Binding-site contacts:
Ligand atom O2 contacts residue ASP214 of chain 1.C at 3.3 Å (salt-bridge).
Ligand atom O6 contacts residue LYS189 of chain 1.C at 2.6 Å (salt-bridge).
Ligand atom O2 contacts residue MG1 of chain 1.L at 2.2 Å.
Ligand atom O6 contacts residue LYS187 of chain 1.C at 3.2 Å (salt-bridge).
Ligand atom O1P contacts residue GLY415 of chain 1.C at 2.8 Å (h-bond).
Ligand atom O1P contacts residue THR74 of chain 1.D at 2.7 Å (h-bond).
Ligand atom C2 contacts residue LYS187 of chain 1.C at 3.5 Å.
Ligand atom O4P contacts residue ARG309 of chain 1.C at 3.0 Å (salt-bridge).
Ligand atom O3P contacts residue GLY391 of chain 1.C at 2.7 Å (h-bond).
Ligand atom C contacts residue ASN132 of chain 1.D at 3.3 Å.
Ligand atom C contacts residue LYS187 of chain 1.C at 3.3 Å.
Ligand atom C3 contacts residue MG1 of chain 1.L at 2.9 Å.
Ligand atom O4 contacts residue GLY390 of chain 1.C at 3.0 Å (h-bond).
Ligand atom C5 contacts residue ASN132 of chain 1.D at 3.6 Å.
Ligand atom O6 contacts residue ASN132 of chain 1.D at 3.0 Å (h-bond).
Ligand atom C3 contacts residue KCX212 of chain 1.C at 3.1 Å.
Ligand atom O3 contacts residue KCX212 of chain 1.C at 3.0 Å (h-bond).
Ligand atom O3 contacts residue GLU215 of chain 1.C at 2.9 Å (salt-bridge).
Ligand atom O6 contacts residue MG1 of chain 1.L at 2.2 Å.
Ligand atom C contacts residue MG1 of chain 1.L at 2.8 Å.
Ligand atom O3P contacts residue THR74 of chain 1.D at 3.5 Å (h-bond).
Ligand atom O3 contacts residue MG1 of chain 1.L at 2.1 Å.
Ligand atom O6P contacts residue ARG309 of chain 1.C at 2.9 Å (salt-bridge).
Ligand atom O2P contacts residue GLY414 of chain 1.C at 2.7 Å (h-bond).
Ligand atom O7 contacts residue GLU69 of chain 1.D at 3.4 Å (salt-bridge).
Ligand atom O4 contacts residue SER389 of chain 1.C at 2.9 Å (h-bond).
Ligand atom O2 contacts residue ILE185 of chain 1.C at 3.5 Å.
Ligand atom O3 contacts residue HIS308 of chain 1.C at 2.9 Å (h-bond).
Ligand atom O2 contacts residue LYS187 of chain 1.C at 2.9 Å (salt-bridge).
Ligand atom O3 contacts residue ASN132 of chain 1.D at 2.9 Å (h-bond).
Ligand atom O3P contacts residue LYS350 of chain 1.C at 2.7 Å (salt-bridge).
Ligand atom O5P contacts residue HIS342 of chain 1.C at 2.8 Å (h-bond).
Ligand atom O6 contacts residue ASP214 of chain 1.C at 3.2 Å (salt-bridge).
Ligand atom O6 contacts residue GLU215 of chain 1.C at 3.3 Å (salt-bridge).
Ligand atom O5P contacts residue SER389 of chain 1.C at 3.1 Å (h-bond).
Ligand atom O7 contacts residue LYS350 of chain 1.C at 2.9 Å (salt-bridge).
Ligand atom O1 contacts residue LYS187 of chain 1.C at 3.0 Å (salt-bridge).
Ligand atom C2 contacts residue MG1 of chain 1.L at 2.8 Å.
Ligand atom O1P contacts residue LYS187 of chain 1.C at 3.4 Å.
Ligand atom O2 contacts residue KCX212 of chain 1.C at 3.0 Å (h-bond).

This protein binds this small molecule.
Small molecule (SMILES): O=C(O)[C@@](O)(COP(=O)(O)O)[C@H](O)[C@H](O)COP(=O)(O)O

Sequence of chain 1.C:
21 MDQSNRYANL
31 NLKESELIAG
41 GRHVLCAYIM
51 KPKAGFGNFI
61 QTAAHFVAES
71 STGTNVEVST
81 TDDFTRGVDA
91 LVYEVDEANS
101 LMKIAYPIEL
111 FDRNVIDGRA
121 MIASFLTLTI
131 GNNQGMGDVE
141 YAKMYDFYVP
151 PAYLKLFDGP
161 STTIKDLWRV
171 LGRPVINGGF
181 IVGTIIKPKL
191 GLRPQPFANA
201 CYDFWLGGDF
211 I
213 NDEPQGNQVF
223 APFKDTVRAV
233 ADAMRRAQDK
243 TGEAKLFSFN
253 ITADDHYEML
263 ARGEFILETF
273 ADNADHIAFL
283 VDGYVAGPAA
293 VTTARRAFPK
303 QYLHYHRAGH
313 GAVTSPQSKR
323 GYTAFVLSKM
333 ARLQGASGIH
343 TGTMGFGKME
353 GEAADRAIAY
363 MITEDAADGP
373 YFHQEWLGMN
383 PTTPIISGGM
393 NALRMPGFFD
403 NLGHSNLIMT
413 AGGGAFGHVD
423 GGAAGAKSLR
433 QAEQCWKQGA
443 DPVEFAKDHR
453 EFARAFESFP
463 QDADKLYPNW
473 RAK

Sequence of chain 1.D:
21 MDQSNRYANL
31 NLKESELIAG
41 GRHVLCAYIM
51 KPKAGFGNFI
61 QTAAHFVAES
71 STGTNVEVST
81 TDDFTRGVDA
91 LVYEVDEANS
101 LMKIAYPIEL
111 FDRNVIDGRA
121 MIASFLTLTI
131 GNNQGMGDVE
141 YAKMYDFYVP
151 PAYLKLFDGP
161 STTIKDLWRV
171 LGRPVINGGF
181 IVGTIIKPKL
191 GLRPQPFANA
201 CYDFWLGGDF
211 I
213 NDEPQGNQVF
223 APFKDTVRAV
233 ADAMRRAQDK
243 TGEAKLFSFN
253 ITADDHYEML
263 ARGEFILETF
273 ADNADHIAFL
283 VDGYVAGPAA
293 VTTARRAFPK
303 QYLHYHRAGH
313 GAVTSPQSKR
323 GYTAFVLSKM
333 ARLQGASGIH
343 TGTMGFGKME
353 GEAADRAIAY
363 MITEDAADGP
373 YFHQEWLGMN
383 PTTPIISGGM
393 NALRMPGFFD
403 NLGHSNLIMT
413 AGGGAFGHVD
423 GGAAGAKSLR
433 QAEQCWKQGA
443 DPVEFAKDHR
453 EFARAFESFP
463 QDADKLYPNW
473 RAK